Sequence of chain 36.A:
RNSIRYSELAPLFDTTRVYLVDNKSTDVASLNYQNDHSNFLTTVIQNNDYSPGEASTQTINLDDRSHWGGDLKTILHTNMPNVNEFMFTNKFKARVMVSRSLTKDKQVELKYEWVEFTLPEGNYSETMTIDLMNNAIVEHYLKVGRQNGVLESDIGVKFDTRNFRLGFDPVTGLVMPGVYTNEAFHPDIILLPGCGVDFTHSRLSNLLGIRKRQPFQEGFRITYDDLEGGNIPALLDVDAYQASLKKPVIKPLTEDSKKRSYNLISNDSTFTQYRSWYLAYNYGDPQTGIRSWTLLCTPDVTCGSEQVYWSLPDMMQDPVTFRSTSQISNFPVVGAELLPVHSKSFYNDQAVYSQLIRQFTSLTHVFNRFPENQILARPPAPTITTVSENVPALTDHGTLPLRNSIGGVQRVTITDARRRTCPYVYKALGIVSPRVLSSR

Binding-site contacts:
Ligand atom C16 contacts residue ASP229 of chain 36.A at 4.3 Å.
Ligand atom S1 contacts residue TRP374 of chain 36.A at 4.0 Å.
Ligand atom O1S contacts residue GLY222 of chain 36.A at 2.3 Å (h-bond).
Ligand atom O3S contacts residue PHE223 of chain 36.A at 3.9 Å.
Ligand atom O3S contacts residue ARG224 of chain 36.A at 2.9 Å (salt-bridge).
Ligand atom O1S contacts residue LYS215 of chain 36.A at 2.7 Å (salt-bridge).
Ligand atom O3S contacts residue GLY222 of chain 36.A at 2.9 Å (h-bond).
Ligand atom C7 contacts residue C151 of chain 36.D at 3.4 Å.
Ligand atom S1 contacts residue LYS215 of chain 36.A at 4.1 Å.
Ligand atom C8 contacts residue C151 of chain 36.D at 3.7 Å.
Ligand atom O1S contacts residue PHE223 of chain 36.A at 4.5 Å.
Ligand atom O2S contacts residue ARG224 of chain 36.A at 4.5 Å.
Ligand atom O1S contacts residue TRP374 of chain 36.A at 4.3 Å.
Ligand atom C13 contacts residue C151 of chain 36.D at 4.5 Å.
Ligand atom C1 contacts residue TRP374 of chain 36.A at 3.6 Å (hydrophobic).
Ligand atom O2S contacts residue GLY222 of chain 36.A at 3.3 Å (h-bond).
Ligand atom C10 contacts residue C151 of chain 36.D at 3.4 Å.
Ligand atom S1 contacts residue GLY222 of chain 36.A at 3.0 Å (h-bond).
Ligand atom O3S contacts residue TRP374 of chain 36.A at 3.3 Å.
Ligand atom C2 contacts residue TRP374 of chain 36.A at 4.1 Å (hydrophobic).
Ligand atom C11 contacts residue C151 of chain 36.D at 3.5 Å.
Ligand atom C6 contacts residue C151 of chain 36.D at 4.2 Å.
Ligand atom C12 contacts residue C151 of chain 36.D at 3.4 Å.
Ligand atom C5 contacts residue C151 of chain 36.D at 4.0 Å.
Ligand atom C9 contacts residue C151 of chain 36.D at 3.4 Å.
Ligand atom C3 contacts residue TRP374 of chain 36.A at 4.3 Å (hydrophobic).
Ligand atom S1 contacts residue ARG224 of chain 36.A at 4.3 Å.

The protein below binds the small molecule below.
Small molecule (SMILES): CCCCCCCCCCCC[N+](C)(C)CCCS(=O)(=O)O